Sequence of chain 1.A:
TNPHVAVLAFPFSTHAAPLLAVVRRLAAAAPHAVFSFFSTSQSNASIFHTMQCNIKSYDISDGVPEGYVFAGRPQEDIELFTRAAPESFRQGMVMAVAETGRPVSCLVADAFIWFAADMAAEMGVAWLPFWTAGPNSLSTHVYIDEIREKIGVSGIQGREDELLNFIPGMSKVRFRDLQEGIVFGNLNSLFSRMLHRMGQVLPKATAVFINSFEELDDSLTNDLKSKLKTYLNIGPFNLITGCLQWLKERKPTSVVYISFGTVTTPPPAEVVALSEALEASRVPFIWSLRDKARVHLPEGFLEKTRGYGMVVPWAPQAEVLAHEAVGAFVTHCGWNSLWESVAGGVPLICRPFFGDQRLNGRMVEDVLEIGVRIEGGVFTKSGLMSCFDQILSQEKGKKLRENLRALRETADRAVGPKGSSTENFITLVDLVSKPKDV

Binding-site contacts:
Ligand atom C18 contacts residue GLY373 of chain 1.A at 4.0 Å.
Ligand atom C17 contacts residue HIS150 of chain 1.A at 3.6 Å.
Ligand atom O23 contacts residue LEU204 of chain 1.A at 3.6 Å.
Ligand atom C10 contacts residue PHE121 of chain 1.A at 3.8 Å (hydrophobic).
Ligand atom O29 contacts residue GLN84 of chain 1.A at 3.2 Å (h-bond).
Ligand atom C5 contacts residue PHE200 of chain 1.A at 3.7 Å (hydrophobic).
Ligand atom C17 contacts residue ASP374 of chain 1.A at 4.0 Å.
Ligand atom C4 contacts residue PHE200 of chain 1.A at 3.6 Å (hydrophobic).
Ligand atom C9 contacts residue SER18 of chain 1.A at 3.7 Å.
Ligand atom C6 contacts residue GLN84 of chain 1.A at 4.0 Å.
Ligand atom C2 contacts residue ILE87 of chain 1.A at 3.9 Å (hydrophobic).
Ligand atom C14 contacts residue PHE121 of chain 1.A at 3.6 Å (hydrophobic).
Ligand atom O23 contacts residue GLN188 of chain 1.A at 3.3 Å.
Ligand atom C19 contacts residue PHE121 of chain 1.A at 3.9 Å (hydrophobic).
Ligand atom O24 contacts residue GLN188 of chain 1.A at 3.1 Å (h-bond).
Ligand atom C16 contacts residue PHE121 of chain 1.A at 4.0 Å (hydrophobic).
Ligand atom O24 contacts residue SER146 of chain 1.A at 3.5 Å.
Ligand atom C11 contacts residue PHE121 of chain 1.A at 4.0 Å (hydrophobic).
Ligand atom O27 contacts residue HIS20 of chain 1.A at 2.7 Å.
Ligand atom C10 contacts residue HIS20 of chain 1.A at 3.8 Å.
Ligand atom C5 contacts residue PHE372 of chain 1.A at 3.9 Å (hydrophobic).
Ligand atom O13 contacts residue SER18 of chain 1.A at 2.6 Å (h-bond).
Ligand atom O23 contacts residue HIS150 of chain 1.A at 3.1 Å (h-bond).
Ligand atom C15 contacts residue ASP374 of chain 1.A at 4.0 Å.
Ligand atom O24 contacts residue HIS150 of chain 1.A at 2.8 Å (h-bond).
Ligand atom O12 contacts residue PHE200 of chain 1.A at 3.5 Å.
Ligand atom C1 contacts residue ILE87 of chain 1.A at 3.8 Å (hydrophobic).
Ligand atom O24 contacts residue ASP374 of chain 1.A at 4.0 Å.
Ligand atom O13 contacts residue HIS20 of chain 1.A at 3.5 Å.
Ligand atom C19 contacts residue GLY373 of chain 1.A at 3.7 Å.
Ligand atom O24 contacts residue TRP140 of chain 1.A at 3.7 Å.
Ligand atom O27 contacts residue SER18 of chain 1.A at 4.0 Å.
Ligand atom C14 contacts residue GLY373 of chain 1.A at 4.0 Å.
Ligand atom O27 contacts residue PHE121 of chain 1.A at 3.6 Å.
Ligand atom C6 contacts residue PHE372 of chain 1.A at 3.8 Å (hydrophobic).
Ligand atom C11 contacts residue PHE200 of chain 1.A at 3.9 Å (hydrophobic).
Ligand atom C18 contacts residue HIS150 of chain 1.A at 3.8 Å.
Ligand atom C16 contacts residue ASP374 of chain 1.A at 3.8 Å.
Ligand atom O30 contacts residue ILE87 of chain 1.A at 4.0 Å.
Ligand atom C15 contacts residue PHE121 of chain 1.A at 3.6 Å (hydrophobic).

This protein binds this small molecule.
Small molecule (SMILES): O=c1c(O)c(-c2ccc(O)c(O)c2)oc2cc(O)cc(O)c12